Sequence of chain 1.H:
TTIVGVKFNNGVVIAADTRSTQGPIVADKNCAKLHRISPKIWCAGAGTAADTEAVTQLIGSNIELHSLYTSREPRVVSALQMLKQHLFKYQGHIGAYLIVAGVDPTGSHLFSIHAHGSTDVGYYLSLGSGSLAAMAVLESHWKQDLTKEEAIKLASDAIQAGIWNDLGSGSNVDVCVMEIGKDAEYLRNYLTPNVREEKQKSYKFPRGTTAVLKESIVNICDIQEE

Sequence of chain 1.N:
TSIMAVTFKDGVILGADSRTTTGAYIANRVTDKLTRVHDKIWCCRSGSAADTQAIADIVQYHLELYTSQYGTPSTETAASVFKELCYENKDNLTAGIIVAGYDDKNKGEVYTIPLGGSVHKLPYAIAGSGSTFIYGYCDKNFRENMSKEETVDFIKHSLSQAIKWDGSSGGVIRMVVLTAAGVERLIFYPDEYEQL

A protein and the small-molecule ligand that binds it are described below.
Small molecule (SMILES): CC(C)C[C@@H](CO)NC(=O)[C@H](CC(C)C)NC(=O)[C@H](CC(C)C)NC(=O)OCc1ccccc1

Binding-site contacts:
Ligand atom C30 contacts residue THR20 of chain 1.N at 3.7 Å.
Ligand atom C17 contacts residue LYS33 of chain 1.N at 3.9 Å.
Ligand atom C14 contacts residue THR21 of chain 1.N at 3.9 Å.
Ligand atom O32 contacts residue SER48 of chain 1.N at 3.8 Å.
Ligand atom C18 contacts residue THR1 of chain 1.N at 2.9 Å.
Ligand atom C20 contacts residue THR52 of chain 1.N at 3.7 Å.
Ligand atom O32 contacts residue ALA49 of chain 1.N at 3.1 Å (h-bond).
Ligand atom O33 contacts residue GLY47 of chain 1.N at 3.4 Å (h-bond).
Ligand atom C32 contacts residue ASP120 of chain 1.H at 3.8 Å.
Ligand atom C22 contacts residue THR1 of chain 1.N at 1.4 Å.
Ligand atom C22 contacts residue LYS33 of chain 1.N at 3.8 Å.
Ligand atom C2 contacts residue HIS116 of chain 1.H at 3.9 Å.
Ligand atom C21 contacts residue THR20 of chain 1.N at 3.5 Å.
Ligand atom O34 contacts residue THR20 of chain 1.N at 3.5 Å.
Ligand atom O34 contacts residue THR21 of chain 1.N at 3.0 Å (h-bond).
Ligand atom C20 contacts residue ALA49 of chain 1.N at 3.9 Å (hydrophobic).
Ligand atom C31 contacts residue HIS114 of chain 1.H at 3.9 Å.
Ligand atom C12 contacts residue THR21 of chain 1.N at 3.8 Å.
Ligand atom O8 contacts residue HIS114 of chain 1.H at 3.7 Å.
Ligand atom C31 contacts residue SER118 of chain 1.H at 4.0 Å.
Ligand atom C20 contacts residue ARG45 of chain 1.N at 3.6 Å.
Ligand atom C18 contacts residue GLY47 of chain 1.N at 3.7 Å.
Ligand atom C15 contacts residue GLY47 of chain 1.N at 3.7 Å.
Ligand atom C1 contacts residue SER48 of chain 1.N at 3.6 Å.
Ligand atom C33 contacts residue THR22 of chain 1.N at 3.0 Å.
Ligand atom C26 contacts residue GLY47 of chain 1.N at 3.7 Å.
Ligand atom C6 contacts residue SER48 of chain 1.N at 3.6 Å.
Ligand atom N16 contacts residue THR1 of chain 1.N at 3.6 Å.
Ligand atom C11 contacts residue THR21 of chain 1.N at 3.6 Å.
Ligand atom C17 contacts residue THR1 of chain 1.N at 2.4 Å.
Ligand atom N13 contacts residue THR21 of chain 1.N at 3.0 Å (h-bond).
Ligand atom O33 contacts residue THR1 of chain 1.N at 2.4 Å (h-bond).
Ligand atom N16 contacts residue GLY47 of chain 1.N at 2.9 Å (h-bond).
Ligand atom O32 contacts residue GLY47 of chain 1.N at 3.9 Å.
Ligand atom C14 contacts residue GLY47 of chain 1.N at 3.6 Å.
Ligand atom C19 contacts residue GLY47 of chain 1.N at 3.8 Å.
Ligand atom C21 contacts residue LYS33 of chain 1.N at 4.0 Å.
Ligand atom C32 contacts residue SER118 of chain 1.H at 3.7 Å.
Ligand atom C33 contacts residue HIS114 of chain 1.H at 3.8 Å.
Ligand atom C17 contacts residue GLY47 of chain 1.N at 3.8 Å.